Sequence of chain 1.A:
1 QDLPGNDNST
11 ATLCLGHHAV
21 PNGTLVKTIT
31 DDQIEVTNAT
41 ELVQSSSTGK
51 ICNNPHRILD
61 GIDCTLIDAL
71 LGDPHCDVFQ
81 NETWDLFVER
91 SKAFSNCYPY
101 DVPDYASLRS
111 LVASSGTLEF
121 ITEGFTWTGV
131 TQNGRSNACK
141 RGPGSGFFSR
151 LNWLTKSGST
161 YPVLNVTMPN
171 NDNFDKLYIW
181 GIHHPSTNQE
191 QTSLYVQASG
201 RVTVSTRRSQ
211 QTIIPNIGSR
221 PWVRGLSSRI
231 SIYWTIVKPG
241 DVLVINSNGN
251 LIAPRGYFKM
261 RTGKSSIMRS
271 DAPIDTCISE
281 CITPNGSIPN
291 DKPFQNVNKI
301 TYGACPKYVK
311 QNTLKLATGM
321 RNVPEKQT

This protein binds this small molecule.
Small molecule (SMILES): CO[C@]1(C(=O)O)C[C@H](O)[C@@H](NC(C)=O)[C@H]([C@H](O)[C@H](O)CO)O1

Binding-site contacts:
Ligand atom O1A contacts residue ASN137 of chain 1.A at 2.9 Å (h-bond).
Ligand atom O9 contacts residue SER228 of chain 1.A at 2.8 Å (h-bond).
Ligand atom C9 contacts residue TRP153 of chain 1.A at 4.2 Å (hydrophobic).
Ligand atom O1B contacts residue ASN137 of chain 1.A at 3.8 Å.
Ligand atom C8 contacts residue TYR98 of chain 1.A at 3.8 Å (hydrophobic).
Ligand atom C9 contacts residue SER228 of chain 1.A at 4.2 Å.
Ligand atom O9 contacts residue TYR98 of chain 1.A at 2.7 Å (h-bond).
Ligand atom C9 contacts residue TYR98 of chain 1.A at 3.6 Å (hydrophobic).
Ligand atom C11 contacts residue TRP153 of chain 1.A at 3.9 Å (hydrophobic).
Ligand atom C8 contacts residue TRP153 of chain 1.A at 3.9 Å (hydrophobic).
Ligand atom N5 contacts residue TRP153 of chain 1.A at 4.0 Å.
Ligand atom O8 contacts residue TRP153 of chain 1.A at 3.4 Å.
Ligand atom C10 contacts residue TRP153 of chain 1.A at 4.0 Å (hydrophobic).
Ligand atom N5 contacts residue ARG135 of chain 1.A at 3.0 Å (salt-bridge).
Ligand atom C1 contacts residue ASN137 of chain 1.A at 3.7 Å.
Ligand atom O10 contacts residue LEU194 of chain 1.A at 3.1 Å.
Ligand atom O1B contacts residue LEU226 of chain 1.A at 3.9 Å.
Ligand atom O1A contacts residue SER136 of chain 1.A at 3.8 Å.
Ligand atom O9 contacts residue HIS183 of chain 1.A at 3.1 Å (h-bond).
Ligand atom C9 contacts residue GLU190 of chain 1.A at 3.3 Å.
Ligand atom C1 contacts residue SER136 of chain 1.A at 3.7 Å.
Ligand atom O8 contacts residue TYR98 of chain 1.A at 2.8 Å (h-bond).
Ligand atom C11 contacts residue ARG135 of chain 1.A at 4.1 Å.
Ligand atom O9 contacts residue LEU226 of chain 1.A at 4.2 Å.
Ligand atom C7 contacts residue TRP153 of chain 1.A at 3.7 Å (hydrophobic).
Ligand atom C9 contacts residue LEU194 of chain 1.A at 3.8 Å (hydrophobic).
Ligand atom O1B contacts residue SER136 of chain 1.A at 2.9 Å (h-bond).
Ligand atom O4 contacts residue ARG135 of chain 1.A at 3.6 Å (salt-bridge).
Ligand atom O8 contacts residue LEU226 of chain 1.A at 3.5 Å.
Ligand atom C6 contacts residue TRP153 of chain 1.A at 4.1 Å (hydrophobic).
Ligand atom C4 contacts residue ARG135 of chain 1.A at 3.4 Å.
Ligand atom C9 contacts residue HIS183 of chain 1.A at 3.6 Å.
Ligand atom C10 contacts residue ARG135 of chain 1.A at 4.0 Å.
Ligand atom C11 contacts residue THR155 of chain 1.A at 3.9 Å.
Ligand atom C11 contacts residue GLY134 of chain 1.A at 3.7 Å.
Ligand atom O9 contacts residue GLU190 of chain 1.A at 2.8 Å (salt-bridge).
Ligand atom C5 contacts residue ARG135 of chain 1.A at 3.8 Å.
Ligand atom O7 contacts residue LEU194 of chain 1.A at 3.8 Å.
Ligand atom C8 contacts residue LEU226 of chain 1.A at 4.2 Å (hydrophobic).
Ligand atom C10 contacts residue LEU194 of chain 1.A at 4.3 Å (hydrophobic).